Binding-site contacts:
Ligand atom O5 contacts residue ASN151 of chain 1.A at 4.2 Å.
Ligand atom N2 contacts residue ASN152 of chain 1.A at 2.9 Å (h-bond).
Ligand atom O5 contacts residue ASN152 of chain 1.A at 2.4 Å (h-bond).
Ligand atom C3 contacts residue ASN152 of chain 1.A at 3.8 Å.
Ligand atom C4 contacts residue ASN152 of chain 1.A at 4.2 Å.
Ligand atom C1 contacts residue ASN152 of chain 1.A at 1.4 Å.
Ligand atom C5 contacts residue ASN152 of chain 1.A at 3.7 Å.
Ligand atom O6 contacts residue ASN151 of chain 1.A at 3.4 Å (h-bond).
Ligand atom O7 contacts residue ASN152 of chain 1.A at 2.8 Å (h-bond).
Ligand atom C1 contacts residue ASN151 of chain 1.A at 4.5 Å.
Ligand atom C8 contacts residue ASN152 of chain 1.A at 4.3 Å.
Ligand atom C2 contacts residue ASN152 of chain 1.A at 2.5 Å.
Ligand atom C7 contacts residue ASN152 of chain 1.A at 3.0 Å.

Sequence of chain 1.A:
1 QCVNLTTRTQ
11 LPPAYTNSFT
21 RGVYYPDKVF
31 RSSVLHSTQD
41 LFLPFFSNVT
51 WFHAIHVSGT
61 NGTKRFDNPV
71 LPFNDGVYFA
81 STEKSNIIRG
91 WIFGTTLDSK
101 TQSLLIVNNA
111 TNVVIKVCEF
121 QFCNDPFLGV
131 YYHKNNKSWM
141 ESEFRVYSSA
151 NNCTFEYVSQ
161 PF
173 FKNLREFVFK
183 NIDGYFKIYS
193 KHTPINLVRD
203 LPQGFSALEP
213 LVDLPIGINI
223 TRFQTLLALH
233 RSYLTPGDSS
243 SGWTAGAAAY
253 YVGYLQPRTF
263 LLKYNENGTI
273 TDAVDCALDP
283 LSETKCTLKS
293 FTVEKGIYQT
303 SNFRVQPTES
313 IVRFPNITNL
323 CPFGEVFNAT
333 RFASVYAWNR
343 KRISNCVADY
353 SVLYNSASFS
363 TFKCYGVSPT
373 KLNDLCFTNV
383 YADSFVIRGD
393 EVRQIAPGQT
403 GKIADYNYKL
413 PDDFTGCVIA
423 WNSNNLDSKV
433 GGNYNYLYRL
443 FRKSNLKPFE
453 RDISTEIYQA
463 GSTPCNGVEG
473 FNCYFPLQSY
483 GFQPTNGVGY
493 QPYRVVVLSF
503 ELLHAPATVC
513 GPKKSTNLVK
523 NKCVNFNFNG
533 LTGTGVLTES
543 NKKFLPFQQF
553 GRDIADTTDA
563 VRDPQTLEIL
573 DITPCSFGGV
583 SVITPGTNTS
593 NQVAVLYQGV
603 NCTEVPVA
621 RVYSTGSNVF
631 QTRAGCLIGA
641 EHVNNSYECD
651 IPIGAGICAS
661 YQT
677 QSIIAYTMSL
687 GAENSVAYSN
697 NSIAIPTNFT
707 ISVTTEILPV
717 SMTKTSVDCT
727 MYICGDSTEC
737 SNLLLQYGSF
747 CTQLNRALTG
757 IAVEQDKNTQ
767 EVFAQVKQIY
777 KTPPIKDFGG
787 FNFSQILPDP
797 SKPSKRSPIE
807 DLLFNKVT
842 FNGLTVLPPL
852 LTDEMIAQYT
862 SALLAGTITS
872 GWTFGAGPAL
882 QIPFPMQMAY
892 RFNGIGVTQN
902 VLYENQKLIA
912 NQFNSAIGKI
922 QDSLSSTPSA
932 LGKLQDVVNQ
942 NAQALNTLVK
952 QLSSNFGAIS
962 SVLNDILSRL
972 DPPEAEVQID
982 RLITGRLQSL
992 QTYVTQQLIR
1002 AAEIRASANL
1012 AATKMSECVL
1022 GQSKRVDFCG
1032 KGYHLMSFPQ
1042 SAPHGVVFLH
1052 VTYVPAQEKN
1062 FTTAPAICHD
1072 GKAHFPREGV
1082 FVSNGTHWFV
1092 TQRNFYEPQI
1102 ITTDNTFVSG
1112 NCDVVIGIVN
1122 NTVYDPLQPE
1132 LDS

This small molecule binds to this protein.
Small molecule (SMILES): CC(=O)N[C@@H]1[C@@H](O)[C@H](O)[C@@H](CO)O[C@H]1O